A small-molecule ligand and the protein it binds are described below.
Small molecule (SMILES): CC(=O)N[C@H]1[C@H](O[C@H]2[C@H](O)[C@@H](NC(C)=O)CO[C@@H]2CO)O[C@H](CO)[C@@H](O[C@@H]2O[C@H](CO)[C@@H](O)[C@H](O)[C@@H]2O)[C@@H]1O

Sequence of chain 1.B:
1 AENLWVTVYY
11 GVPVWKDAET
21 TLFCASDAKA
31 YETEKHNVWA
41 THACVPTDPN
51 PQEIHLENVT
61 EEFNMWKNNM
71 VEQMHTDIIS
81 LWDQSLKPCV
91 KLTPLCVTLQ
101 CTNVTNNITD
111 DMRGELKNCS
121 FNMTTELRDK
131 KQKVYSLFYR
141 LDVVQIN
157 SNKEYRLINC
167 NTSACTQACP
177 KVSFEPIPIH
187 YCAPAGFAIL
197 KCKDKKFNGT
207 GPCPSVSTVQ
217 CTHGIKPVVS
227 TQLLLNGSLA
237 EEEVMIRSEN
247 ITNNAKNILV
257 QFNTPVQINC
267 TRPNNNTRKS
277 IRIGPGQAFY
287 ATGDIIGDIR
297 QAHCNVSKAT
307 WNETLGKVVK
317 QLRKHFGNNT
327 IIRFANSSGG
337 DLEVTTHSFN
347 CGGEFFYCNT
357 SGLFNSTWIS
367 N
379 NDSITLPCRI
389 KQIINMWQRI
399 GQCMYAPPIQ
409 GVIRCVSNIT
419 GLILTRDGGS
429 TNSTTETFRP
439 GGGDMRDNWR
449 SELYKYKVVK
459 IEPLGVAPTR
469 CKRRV

Binding-site contacts:
Ligand atom O6 contacts residue NAG2 of chain 1.JA at 4.3 Å.
Ligand atom O5 contacts residue SER357 of chain 1.B at 3.9 Å.
Ligand atom C1 contacts residue SER357 of chain 1.B at 4.0 Å.
Ligand atom O5 contacts residue ASN332 of chain 1.B at 2.4 Å (h-bond).
Ligand atom O4 contacts residue NAG2 of chain 1.JA at 2.6 Å (h-bond).
Ligand atom N2 contacts residue ASN332 of chain 1.B at 2.8 Å (h-bond).
Ligand atom C6 contacts residue NAG2 of chain 1.JA at 3.7 Å.
Ligand atom C1 contacts residue ASN332 of chain 1.B at 1.4 Å.
Ligand atom O2 contacts residue NAG2 of chain 1.JA at 4.3 Å.
Ligand atom C7 contacts residue ASN332 of chain 1.B at 3.5 Å.
Ligand atom C4 contacts residue ASN332 of chain 1.B at 4.2 Å.
Ligand atom C2 contacts residue ASN332 of chain 1.B at 2.4 Å.
Ligand atom C8 contacts residue THR341 of chain 1.B at 3.8 Å.
Ligand atom O5 contacts residue NAG1 of chain 1.JA at 4.3 Å.
Ligand atom C8 contacts residue SER333 of chain 1.B at 4.0 Å.
Ligand atom O7 contacts residue ASN355 of chain 1.B at 3.7 Å.
Ligand atom C7 contacts residue NAG1 of chain 1.JA at 4.2 Å.
Ligand atom C8 contacts residue ASN332 of chain 1.B at 3.8 Å.
Ligand atom C6 contacts residue NAG1 of chain 1.JA at 4.0 Å.
Ligand atom C5 contacts residue NAG2 of chain 1.JA at 3.5 Å.
Ligand atom C4 contacts residue NAG2 of chain 1.JA at 3.4 Å.
Ligand atom C5 contacts residue ASN332 of chain 1.B at 3.7 Å.
Ligand atom C3 contacts residue ASN332 of chain 1.B at 3.8 Å.
Ligand atom C1 contacts residue NAG2 of chain 1.JA at 3.7 Å.
Ligand atom O3 contacts residue NAG1 of chain 1.JA at 4.4 Å.
Ligand atom O7 contacts residue NAG1 of chain 1.JA at 3.1 Å (h-bond).
Ligand atom C5 contacts residue NAG1 of chain 1.JA at 4.0 Å.
Ligand atom C3 contacts residue NAG2 of chain 1.JA at 3.7 Å.
Ligand atom O3 contacts residue NAG2 of chain 1.JA at 4.5 Å.
Ligand atom O7 contacts residue ASN332 of chain 1.B at 3.8 Å.
Ligand atom C2 contacts residue NAG2 of chain 1.JA at 3.9 Å.